Sequence of chain 1.C:
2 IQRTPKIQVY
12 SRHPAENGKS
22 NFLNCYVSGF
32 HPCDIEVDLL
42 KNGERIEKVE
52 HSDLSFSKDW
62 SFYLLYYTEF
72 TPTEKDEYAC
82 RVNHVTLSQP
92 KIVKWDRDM

Binding-site contacts:
Ligand atom C15 contacts residue TYR27 of chain 1.C at 4.1 Å (hydrophobic).
Ligand atom C13 contacts residue MET100 of chain 1.C at 3.4 Å (hydrophobic).
Ligand atom C10 contacts residue ARG13 of chain 1.C at 4.4 Å.
Ligand atom C18 contacts residue HIS14 of chain 1.C at 3.8 Å.
Ligand atom C16 contacts residue TYR11 of chain 1.C at 3.4 Å (hydrophobic).
Ligand atom C3 contacts residue TYR11 of chain 1.C at 3.6 Å (hydrophobic).
Ligand atom C15 contacts residue GLN9 of chain 1.C at 3.4 Å.
Ligand atom C7 contacts residue TYR11 of chain 1.C at 3.7 Å (hydrophobic).
Ligand atom C11 contacts residue SER12 of chain 1.C at 3.7 Å.
Ligand atom C2 contacts residue TYR11 of chain 1.C at 3.7 Å (hydrophobic).
Ligand atom C6 contacts residue TYR11 of chain 1.C at 3.9 Å (hydrophobic).
Ligand atom C14 contacts residue MET100 of chain 1.C at 3.8 Å (hydrophobic).
Ligand atom C18 contacts residue MET100 of chain 1.C at 3.5 Å (hydrophobic).
Ligand atom C15 contacts residue TYR11 of chain 1.C at 4.2 Å (hydrophobic).
Ligand atom C9 contacts residue MET100 of chain 1.C at 4.4 Å (hydrophobic).
Ligand atom C18 contacts residue PRO15 of chain 1.C at 3.0 Å (hydrophobic).
Ligand atom C5 contacts residue TYR11 of chain 1.C at 3.8 Å (hydrophobic).
Ligand atom C12 contacts residue MET100 of chain 1.C at 3.8 Å (hydrophobic).
Ligand atom C8 contacts residue TYR11 of chain 1.C at 4.3 Å (hydrophobic).
Ligand atom C11 contacts residue MET100 of chain 1.C at 4.2 Å (hydrophobic).
Ligand atom N2 contacts residue TYR11 of chain 1.C at 3.8 Å.
Ligand atom S1 contacts residue SER12 of chain 1.C at 3.1 Å (h-bond).
Ligand atom C10 contacts residue SER12 of chain 1.C at 3.8 Å.
Ligand atom S1 contacts residue ARG13 of chain 1.C at 4.1 Å.
Ligand atom S1 contacts residue TYR11 of chain 1.C at 4.0 Å.
Ligand atom C11 contacts residue ARG13 of chain 1.C at 3.9 Å.
Ligand atom C11 contacts residue HIS14 of chain 1.C at 4.4 Å.
Ligand atom C4 contacts residue TYR11 of chain 1.C at 3.6 Å (hydrophobic).
Ligand atom C12 contacts residue PRO15 of chain 1.C at 4.4 Å (hydrophobic).

The small molecule below binds the protein below.
Small molecule (SMILES): Cc1ccc2c(c1)sc(-c1ccc(N(C)C)cc1)[n+]2C